Sequence of chain 1.H:
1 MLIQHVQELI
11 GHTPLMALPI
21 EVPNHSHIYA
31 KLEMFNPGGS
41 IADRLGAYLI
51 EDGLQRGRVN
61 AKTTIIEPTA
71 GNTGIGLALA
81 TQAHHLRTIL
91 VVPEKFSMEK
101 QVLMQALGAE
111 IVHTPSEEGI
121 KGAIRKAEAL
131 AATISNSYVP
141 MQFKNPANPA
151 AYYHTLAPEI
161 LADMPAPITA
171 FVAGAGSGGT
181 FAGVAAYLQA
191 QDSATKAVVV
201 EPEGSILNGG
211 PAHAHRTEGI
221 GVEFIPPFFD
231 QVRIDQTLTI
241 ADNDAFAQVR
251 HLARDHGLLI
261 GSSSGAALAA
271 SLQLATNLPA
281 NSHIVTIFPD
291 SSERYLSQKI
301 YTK

Binding-site contacts:
Ligand atom O2P contacts residue GLY179 of chain 1.H at 3.5 Å.
Ligand atom N1 contacts residue PRO289 of chain 1.H at 2.9 Å.
Ligand atom CA contacts residue GLN142 of chain 1.H at 3.5 Å.
Ligand atom CG contacts residue GLY176 of chain 1.H at 3.6 Å.
Ligand atom P contacts residue SER177 of chain 1.H at 3.3 Å.
Ligand atom O3P contacts residue GLY178 of chain 1.H at 2.9 Å (h-bond).
Ligand atom O3 contacts residue GLY219 of chain 1.H at 3.5 Å.
Ligand atom CG contacts residue GLY219 of chain 1.H at 3.4 Å.
Ligand atom P contacts residue THR180 of chain 1.H at 2.9 Å.
Ligand atom O3P contacts residue GLY179 of chain 1.H at 3.0 Å (h-bond).
Ligand atom O1P contacts residue SER177 of chain 1.H at 2.5 Å (h-bond).
Ligand atom O4P contacts residue THR180 of chain 1.H at 2.5 Å (h-bond).
Ligand atom C5A contacts residue THR180 of chain 1.H at 3.6 Å.
Ligand atom CA contacts residue THR73 of chain 1.H at 3.5 Å.
Ligand atom O1 contacts residue ALA70 of chain 1.H at 3.0 Å.
Ligand atom CB contacts residue GLN142 of chain 1.H at 3.6 Å.
Ligand atom C2 contacts residue PRO289 of chain 1.H at 3.5 Å (hydrophobic).
Ligand atom O2P contacts residue TYR152 of chain 1.H at 3.5 Å.
Ligand atom O2P contacts residue SER177 of chain 1.H at 3.4 Å (h-bond).
Ligand atom C3 contacts residue GLY219 of chain 1.H at 3.5 Å.
Ligand atom O2 contacts residue THR69 of chain 1.H at 2.8 Å (h-bond).
Ligand atom O3P contacts residue THR180 of chain 1.H at 3.1 Å (h-bond).
Ligand atom CE contacts residue GLY219 of chain 1.H at 3.6 Å.
Ligand atom C2A contacts residue SER263 of chain 1.H at 3.4 Å.
Ligand atom O2 contacts residue THR73 of chain 1.H at 3.3 Å.
Ligand atom O2 contacts residue GLN142 of chain 1.H at 2.7 Å (h-bond).
Ligand atom SD contacts residue PHE143 of chain 1.H at 3.2 Å.
Ligand atom C contacts residue THR73 of chain 1.H at 3.4 Å.
Ligand atom C contacts residue ALA70 of chain 1.H at 3.5 Å (hydrophobic).
Ligand atom C4 contacts residue GLY219 of chain 1.H at 3.6 Å.
Ligand atom O2P contacts residue THR180 of chain 1.H at 2.6 Å (h-bond).
Ligand atom C5A contacts residue GLY176 of chain 1.H at 3.6 Å.
Ligand atom O2 contacts residue ALA70 of chain 1.H at 2.9 Å (h-bond).
Ligand atom C2A contacts residue ASN72 of chain 1.H at 3.4 Å.
Ligand atom C contacts residue GLN142 of chain 1.H at 3.6 Å.
Ligand atom SD contacts residue GLY176 of chain 1.H at 2.8 Å (h-bond).
Ligand atom CE contacts residue GLY221 of chain 1.H at 3.1 Å.
Ligand atom C6 contacts residue PRO289 of chain 1.H at 3.6 Å (hydrophobic).
Ligand atom C2A contacts residue PRO289 of chain 1.H at 3.5 Å (hydrophobic).
Ligand atom CE contacts residue GLY176 of chain 1.H at 3.3 Å.

The protein below binds the small molecule below.
Small molecule (SMILES): CSCC[C@H](N=Cc1c(COP(=O)(O)O)cnc(C)c1O)C(=O)O